The small molecule below binds the protein below.
Small molecule (SMILES): CC[C@H](C)[C@H](NC(=O)CNC(=O)[C@@H](NC(=O)[C@H](C)N)C(C)C)C(=O)NCC(=O)N[C@@H](C)C(=O)N[C@H](C(=O)N[C@H](C=O)Cc1ccccc1)C(C)C

Binding-site contacts:
Ligand atom CA contacts residue GLU32 of chain 1.A at 3.4 Å.
Ligand atom CG2 contacts residue MET91 of chain 1.A at 3.6 Å (hydrophobic).
Ligand atom CA contacts residue TYR101 of chain 1.B at 3.4 Å (hydrophobic).
Ligand atom CA contacts residue MET91 of chain 1.A at 3.5 Å (hydrophobic).
Ligand atom CG2 contacts residue ASN104 of chain 1.B at 3.6 Å.
Ligand atom CB contacts residue GLU32 of chain 1.A at 3.7 Å.
Ligand atom N contacts residue GLU32 of chain 1.A at 2.8 Å (salt-bridge).
Ligand atom CD1 contacts residue THR59 of chain 1.B at 3.6 Å.
Ligand atom CG1 contacts residue SER93 of chain 1.A at 3.5 Å.
Ligand atom O contacts residue TRP50 of chain 1.B at 3.6 Å.
Ligand atom N contacts residue GLU105 of chain 1.B at 2.9 Å (salt-bridge).
Ligand atom C contacts residue TYR101 of chain 1.B at 3.2 Å (hydrophobic).
Ligand atom C contacts residue ASN52 of chain 1.B at 3.6 Å.
Ligand atom CD2 contacts residue HIS54 of chain 1.B at 3.6 Å.
Ligand atom N contacts residue MET91 of chain 1.A at 3.2 Å (h-bond).
Ligand atom O contacts residue TYR101 of chain 1.B at 2.7 Å (h-bond).
Ligand atom C contacts residue TRP50 of chain 1.B at 3.7 Å (hydrophobic).
Ligand atom CB contacts residue ALA106 of chain 1.B at 3.3 Å (hydrophobic).
Ligand atom O contacts residue TYR94 of chain 1.A at 3.4 Å (h-bond).
Ligand atom C contacts residue TYR101 of chain 1.B at 3.7 Å (hydrophobic).
Ligand atom CG1 contacts residue ASP57 of chain 1.B at 3.7 Å.
Ligand atom O contacts residue HIS54 of chain 1.B at 3.5 Å.
Ligand atom O contacts residue ASN52 of chain 1.B at 2.9 Å (h-bond).
Ligand atom N contacts residue TYR101 of chain 1.B at 2.9 Å (h-bond).
Ligand atom CB contacts residue GLU105 of chain 1.B at 3.6 Å.
Ligand atom CA contacts residue ASN104 of chain 1.B at 3.5 Å.
Ligand atom CA contacts residue ASN104 of chain 1.B at 3.5 Å.
Ligand atom CB contacts residue MET91 of chain 1.A at 3.5 Å (hydrophobic).
Ligand atom CG2 contacts residue TYR101 of chain 1.B at 3.3 Å (hydrophobic).
Ligand atom N contacts residue TYR101 of chain 1.B at 3.1 Å (h-bond).
Ligand atom CG1 contacts residue THR30 of chain 1.B at 3.6 Å.
Ligand atom CB contacts residue TYR94 of chain 1.A at 3.6 Å (hydrophobic).
Ligand atom O contacts residue GLU105 of chain 1.B at 3.3 Å.
Ligand atom O contacts residue ASN52 of chain 1.B at 3.0 Å (h-bond).
Ligand atom O contacts residue ASN52 of chain 1.B at 3.3 Å (h-bond).
Ligand atom CA contacts residue GLU105 of chain 1.B at 3.7 Å.
Ligand atom CG2 contacts residue GLY31 of chain 1.B at 3.5 Å.
Ligand atom O contacts residue ALA106 of chain 1.B at 2.8 Å (h-bond).
Ligand atom CB contacts residue THR30 of chain 1.B at 3.2 Å.
Ligand atom CG2 contacts residue TYR94 of chain 1.A at 3.7 Å (hydrophobic).

Sequence of chain 1.A:
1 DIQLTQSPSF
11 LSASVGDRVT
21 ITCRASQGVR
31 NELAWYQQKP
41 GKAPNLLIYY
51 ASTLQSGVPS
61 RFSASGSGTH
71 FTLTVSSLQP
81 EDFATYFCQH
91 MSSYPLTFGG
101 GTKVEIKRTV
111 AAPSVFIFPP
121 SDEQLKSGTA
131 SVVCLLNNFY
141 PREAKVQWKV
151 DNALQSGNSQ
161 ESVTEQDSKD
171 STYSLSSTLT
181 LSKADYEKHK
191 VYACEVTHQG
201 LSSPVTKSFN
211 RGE

Sequence of chain 1.B:
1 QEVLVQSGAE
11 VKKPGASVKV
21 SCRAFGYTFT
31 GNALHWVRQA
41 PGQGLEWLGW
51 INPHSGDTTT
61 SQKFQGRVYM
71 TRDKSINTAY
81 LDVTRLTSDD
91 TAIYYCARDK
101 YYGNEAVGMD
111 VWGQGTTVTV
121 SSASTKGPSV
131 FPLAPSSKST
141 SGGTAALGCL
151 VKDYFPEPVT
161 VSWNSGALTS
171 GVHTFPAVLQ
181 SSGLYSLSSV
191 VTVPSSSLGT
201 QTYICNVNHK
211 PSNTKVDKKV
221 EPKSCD